The protein below binds the small molecule below.
Small molecule (SMILES): COc1ccc(-n2cc(-c3ccc(S(N)(=O)=O)s3)nn2)cc1

Sequence of chain 1.D:
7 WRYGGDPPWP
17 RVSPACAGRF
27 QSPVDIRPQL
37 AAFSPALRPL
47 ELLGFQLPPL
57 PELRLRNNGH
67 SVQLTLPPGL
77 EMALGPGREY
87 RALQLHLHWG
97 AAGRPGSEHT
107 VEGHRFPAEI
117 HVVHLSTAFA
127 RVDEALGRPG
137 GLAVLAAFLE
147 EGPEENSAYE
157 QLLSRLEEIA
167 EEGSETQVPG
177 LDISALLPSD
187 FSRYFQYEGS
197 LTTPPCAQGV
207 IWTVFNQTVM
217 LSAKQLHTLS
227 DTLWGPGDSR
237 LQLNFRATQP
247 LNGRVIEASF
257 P

Binding-site contacts:
Ligand atom S2 contacts residue ZN1 of chain 1.GA at 3.0 Å.
Ligand atom C10 contacts residue GOL1 of chain 1.HA at 3.5 Å.
Ligand atom S11 contacts residue GLN90 of chain 1.D at 3.9 Å.
Ligand atom N1 contacts residue GLU104 of chain 1.D at 3.9 Å.
Ligand atom C9 contacts residue THR199 of chain 1.D at 3.1 Å.
Ligand atom C22 contacts residue VAL128 of chain 1.D at 3.7 Å (hydrophobic).
Ligand atom N1 contacts residue HIS94 of chain 1.D at 3.5 Å (h-bond).
Ligand atom O5 contacts residue ZN1 of chain 1.GA at 2.9 Å.
Ligand atom N1 contacts residue HIS117 of chain 1.D at 3.5 Å (h-bond).
Ligand atom S2 contacts residue THR198 of chain 1.D at 3.8 Å.
Ligand atom C8 contacts residue LEU197 of chain 1.D at 3.9 Å (hydrophobic).
Ligand atom C8 contacts residue THR198 of chain 1.D at 4.0 Å.
Ligand atom N1 contacts residue THR198 of chain 1.D at 2.7 Å (h-bond).
Ligand atom O6 contacts residue TRP208 of chain 1.D at 3.4 Å.
Ligand atom S11 contacts residue GOL1 of chain 1.HA at 3.9 Å.
Ligand atom S11 contacts residue VAL119 of chain 1.D at 3.8 Å.
Ligand atom C7 contacts residue LEU197 of chain 1.D at 4.0 Å (hydrophobic).
Ligand atom S2 contacts residue HIS92 of chain 1.D at 3.8 Å.
Ligand atom C17 contacts residue VAL128 of chain 1.D at 3.8 Å (hydrophobic).
Ligand atom N1 contacts residue HIS92 of chain 1.D at 3.3 Å (h-bond).
Ligand atom N13 contacts residue GLN90 of chain 1.D at 3.5 Å (h-bond).
Ligand atom C8 contacts residue THR199 of chain 1.D at 3.2 Å.
Ligand atom O6 contacts residue THR198 of chain 1.D at 2.9 Å (h-bond).
Ligand atom C24 contacts residue ASP129 of chain 1.D at 3.9 Å.
Ligand atom C21 contacts residue VAL128 of chain 1.D at 4.0 Å (hydrophobic).
Ligand atom C10 contacts residue LEU197 of chain 1.D at 4.0 Å (hydrophobic).
Ligand atom S11 contacts residue LEU197 of chain 1.D at 3.9 Å.
Ligand atom N1 contacts residue ZN1 of chain 1.GA at 2.0 Å.
Ligand atom O6 contacts residue LEU197 of chain 1.D at 3.4 Å.
Ligand atom C19 contacts residue LEU132 of chain 1.D at 4.0 Å (hydrophobic).
Ligand atom N13 contacts residue GOL1 of chain 1.HA at 3.8 Å.
Ligand atom O5 contacts residue HIS117 of chain 1.D at 3.4 Å (h-bond).
Ligand atom O5 contacts residue VAL119 of chain 1.D at 3.7 Å.
Ligand atom O5 contacts residue HIS92 of chain 1.D at 3.3 Å.
Ligand atom C9 contacts residue LEU197 of chain 1.D at 4.0 Å (hydrophobic).
Ligand atom C12 contacts residue GOL1 of chain 1.HA at 3.6 Å.
Ligand atom C9 contacts residue GOL1 of chain 1.HA at 3.8 Å.
Ligand atom O23 contacts residue ASP129 of chain 1.D at 3.9 Å.
Ligand atom C8 contacts residue GOL1 of chain 1.HA at 3.8 Å.
Ligand atom O5 contacts residue TRP208 of chain 1.D at 3.9 Å.